Sequence of chain 1.A:
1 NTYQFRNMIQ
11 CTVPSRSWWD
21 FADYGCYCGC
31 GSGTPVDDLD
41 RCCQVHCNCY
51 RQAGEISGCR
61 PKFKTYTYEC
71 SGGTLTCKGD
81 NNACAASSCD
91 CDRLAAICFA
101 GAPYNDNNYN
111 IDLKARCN

A small-molecule ligand and the protein it binds are described below.
Small molecule (SMILES): CC(=O)N[C@@H]1[C@@H](O)[C@H](O)[C@@H](CO)O[C@H]1O

Binding-site contacts:
Ligand atom O6 contacts residue CYS47 of chain 1.A at 4.0 Å.
Ligand atom O3 contacts residue ILE9 of chain 1.A at 3.7 Å.
Ligand atom O7 contacts residue ILE9 of chain 1.A at 4.0 Å.
Ligand atom C4 contacts residue PHE21 of chain 1.A at 3.9 Å (hydrophobic).
Ligand atom C8 contacts residue THR2 of chain 1.A at 3.1 Å.
Ligand atom C6 contacts residue CYS30 of chain 1.A at 3.5 Å (hydrophobic).
Ligand atom O5 contacts residue HIS46 of chain 1.A at 4.3 Å.
Ligand atom O4 contacts residue CYS43 of chain 1.A at 4.0 Å.
Ligand atom C6 contacts residue CYS43 of chain 1.A at 4.2 Å (hydrophobic).
Ligand atom O7 contacts residue TRP18 of chain 1.A at 4.2 Å.
Ligand atom O6 contacts residue CYS30 of chain 1.A at 3.5 Å (h-bond).
Ligand atom O5 contacts residue CYS30 of chain 1.A at 4.2 Å.
Ligand atom C6 contacts residue GLY29 of chain 1.A at 3.4 Å.
Ligand atom O3 contacts residue PHE5 of chain 1.A at 3.9 Å.
Ligand atom O6 contacts residue TYR27 of chain 1.A at 4.0 Å.
Ligand atom C6 contacts residue TYR27 of chain 1.A at 3.5 Å (hydrophobic).
Ligand atom C1 contacts residue LYS62 of chain 1.A at 3.9 Å.
Ligand atom O7 contacts residue ARG6 of chain 1.A at 4.2 Å.
Ligand atom O7 contacts residue PHE5 of chain 1.A at 3.4 Å.
Ligand atom N2 contacts residue THR2 of chain 1.A at 4.2 Å.
Ligand atom C8 contacts residue TRP18 of chain 1.A at 3.2 Å (hydrophobic).
Ligand atom C5 contacts residue GLY29 of chain 1.A at 3.5 Å.
Ligand atom C7 contacts residue TRP18 of chain 1.A at 3.9 Å (hydrophobic).
Ligand atom O6 contacts residue HIS46 of chain 1.A at 3.1 Å (h-bond).
Ligand atom O4 contacts residue CYS28 of chain 1.A at 3.6 Å.
Ligand atom C3 contacts residue PHE21 of chain 1.A at 4.0 Å (hydrophobic).
Ligand atom C3 contacts residue PHE5 of chain 1.A at 4.0 Å (hydrophobic).
Ligand atom C7 contacts residue THR2 of chain 1.A at 3.9 Å.
Ligand atom O4 contacts residue PHE21 of chain 1.A at 2.8 Å (h-bond).
Ligand atom O5 contacts residue LYS62 of chain 1.A at 4.0 Å.
Ligand atom C6 contacts residue CYS28 of chain 1.A at 3.8 Å (hydrophobic).
Ligand atom O4 contacts residue GLY29 of chain 1.A at 3.9 Å.
Ligand atom C6 contacts residue HIS46 of chain 1.A at 4.2 Å.
Ligand atom O3 contacts residue PHE21 of chain 1.A at 3.9 Å.
Ligand atom C4 contacts residue PHE5 of chain 1.A at 3.8 Å (hydrophobic).
Ligand atom C2 contacts residue PHE5 of chain 1.A at 3.6 Å (hydrophobic).
Ligand atom O6 contacts residue CYS43 of chain 1.A at 3.7 Å.
Ligand atom O1 contacts residue LYS62 of chain 1.A at 2.9 Å (salt-bridge).
Ligand atom C5 contacts residue CYS28 of chain 1.A at 4.2 Å (hydrophobic).
Ligand atom C7 contacts residue PHE5 of chain 1.A at 4.1 Å (hydrophobic).